This protein binds this small molecule.
Small molecule (SMILES): CC(=O)N[C@H]1[C@H](OC[C@H]2O[C@H](OCc3ccccc3)[C@H](NC(C)=O)[C@@H](O)[C@@H]2O)O[C@H](CO)[C@@H](O)[C@@H]1O

Binding-site contacts:
Ligand atom C4 contacts residue GOL1 of chain 1.M at 3.8 Å.
Ligand atom C3 contacts residue TYR171 of chain 1.A at 3.6 Å (hydrophobic).
Ligand atom C3' contacts residue ASP204 of chain 1.A at 3.5 Å.
Ligand atom C6 contacts residue PHE165 of chain 1.A at 3.6 Å (hydrophobic).
Ligand atom O7 contacts residue TRP199 of chain 1.A at 3.9 Å.
Ligand atom O3 contacts residue GLY200 of chain 1.A at 3.8 Å.
Ligand atom O3 contacts residue GLY201 of chain 1.A at 2.8 Å (h-bond).
Ligand atom O3 contacts residue ASP204 of chain 1.A at 3.7 Å.
Ligand atom C1' contacts residue ASP204 of chain 1.A at 3.8 Å.
Ligand atom C1 contacts residue TYR171 of chain 1.A at 3.4 Å (hydrophobic).
Ligand atom O3 contacts residue ASP203 of chain 1.A at 2.6 Å (salt-bridge).
Ligand atom C4 contacts residue ASP203 of chain 1.A at 3.5 Å.
Ligand atom C8 contacts residue GLY201 of chain 1.A at 3.7 Å.
Ligand atom O7 contacts residue ARG244 of chain 1.A at 2.8 Å (salt-bridge).
Ligand atom O5 contacts residue TRP199 of chain 1.A at 3.9 Å.
Ligand atom O4 contacts residue GOL1 of chain 1.M at 3.2 Å.
Ligand atom C7 contacts residue TYR171 of chain 1.A at 3.9 Å (hydrophobic).
Ligand atom O4 contacts residue ASP203 of chain 1.A at 2.5 Å (salt-bridge).
Ligand atom C6' contacts residue ILE248 of chain 1.A at 3.5 Å (hydrophobic).
Ligand atom O7 contacts residue TYR171 of chain 1.A at 3.6 Å.
Ligand atom O6 contacts residue PHE165 of chain 1.A at 3.9 Å.
Ligand atom C4' contacts residue PHE245 of chain 1.A at 3.9 Å (hydrophobic).
Ligand atom C7' contacts residue TYR171 of chain 1.A at 3.6 Å (hydrophobic).
Ligand atom C7 contacts residue ARG244 of chain 1.A at 3.7 Å.
Ligand atom C3 contacts residue ASP204 of chain 1.A at 3.6 Å.
Ligand atom C2 contacts residue ASP204 of chain 1.A at 3.8 Å.
Ligand atom C7 contacts residue GLY201 of chain 1.A at 3.7 Å.
Ligand atom C5' contacts residue ILE248 of chain 1.A at 3.4 Å (hydrophobic).
Ligand atom C2 contacts residue TRP199 of chain 1.A at 3.9 Å (hydrophobic).
Ligand atom O5 contacts residue TYR171 of chain 1.A at 3.3 Å.
Ligand atom C3 contacts residue ASP203 of chain 1.A at 3.4 Å.
Ligand atom C7' contacts residue ASP204 of chain 1.A at 3.7 Å.
Ligand atom N2 contacts residue ASP204 of chain 1.A at 2.8 Å (salt-bridge).
Ligand atom O3 contacts residue GOL1 of chain 1.M at 3.5 Å.
Ligand atom O6 contacts residue TRP199 of chain 1.A at 3.5 Å.
Ligand atom C7 contacts residue ASP204 of chain 1.A at 3.5 Å.
Ligand atom C1 contacts residue TYR171 of chain 1.A at 4.0 Å (hydrophobic).
Ligand atom C8 contacts residue ASP204 of chain 1.A at 3.2 Å.
Ligand atom N2 contacts residue GLY201 of chain 1.A at 3.8 Å.
Ligand atom O4 contacts residue TYR174 of chain 1.A at 3.3 Å.

Sequence of chain 1.A:
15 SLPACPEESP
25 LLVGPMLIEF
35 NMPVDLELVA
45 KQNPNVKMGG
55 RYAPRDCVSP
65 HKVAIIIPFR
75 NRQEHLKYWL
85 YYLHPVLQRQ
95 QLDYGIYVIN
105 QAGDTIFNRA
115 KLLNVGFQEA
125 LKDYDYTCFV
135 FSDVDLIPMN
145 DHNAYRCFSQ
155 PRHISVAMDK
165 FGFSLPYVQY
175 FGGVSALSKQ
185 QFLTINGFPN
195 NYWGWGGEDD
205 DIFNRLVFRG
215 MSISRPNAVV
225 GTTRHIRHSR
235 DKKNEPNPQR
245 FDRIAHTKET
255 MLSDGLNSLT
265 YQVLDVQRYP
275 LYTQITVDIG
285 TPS